This small molecule binds to this protein.
Small molecule (SMILES): CC(=O)N[C@@H]1[C@@H](O)[C@H](O)[C@@H](CO)O[C@H]1O

Binding-site contacts:
Ligand atom C8 contacts residue SER21 of chain 1.A at 3.5 Å.
Ligand atom C8 contacts residue PRO428 of chain 1.A at 3.9 Å (hydrophobic).
Ligand atom N2 contacts residue ASN430 of chain 1.A at 2.9 Å (h-bond).
Ligand atom O3 contacts residue PHE429 of chain 1.A at 4.5 Å.
Ligand atom N2 contacts residue PHE429 of chain 1.A at 3.5 Å.
Ligand atom C8 contacts residue ASN430 of chain 1.A at 4.0 Å.
Ligand atom C8 contacts residue PHE429 of chain 1.A at 2.9 Å (hydrophobic).
Ligand atom C3 contacts residue ASN430 of chain 1.A at 3.9 Å.
Ligand atom C1 contacts residue PHE429 of chain 1.A at 3.8 Å (hydrophobic).
Ligand atom O7 contacts residue ASN430 of chain 1.A at 2.4 Å (h-bond).
Ligand atom C7 contacts residue ASN430 of chain 1.A at 2.8 Å.
Ligand atom C5 contacts residue ASN430 of chain 1.A at 3.7 Å.
Ligand atom C3 contacts residue PHE429 of chain 1.A at 3.9 Å (hydrophobic).
Ligand atom C4 contacts residue ASN430 of chain 1.A at 4.3 Å.
Ligand atom C2 contacts residue ASN430 of chain 1.A at 2.6 Å.
Ligand atom C1 contacts residue ASN430 of chain 1.A at 1.5 Å.
Ligand atom O5 contacts residue ASN430 of chain 1.A at 2.5 Å (h-bond).
Ligand atom C7 contacts residue PHE429 of chain 1.A at 2.9 Å (hydrophobic).
Ligand atom C2 contacts residue PHE429 of chain 1.A at 4.0 Å (hydrophobic).
Ligand atom C7 contacts residue SER21 of chain 1.A at 4.5 Å.
Ligand atom O7 contacts residue PHE429 of chain 1.A at 3.2 Å (h-bond).

Sequence of chain 1.A:
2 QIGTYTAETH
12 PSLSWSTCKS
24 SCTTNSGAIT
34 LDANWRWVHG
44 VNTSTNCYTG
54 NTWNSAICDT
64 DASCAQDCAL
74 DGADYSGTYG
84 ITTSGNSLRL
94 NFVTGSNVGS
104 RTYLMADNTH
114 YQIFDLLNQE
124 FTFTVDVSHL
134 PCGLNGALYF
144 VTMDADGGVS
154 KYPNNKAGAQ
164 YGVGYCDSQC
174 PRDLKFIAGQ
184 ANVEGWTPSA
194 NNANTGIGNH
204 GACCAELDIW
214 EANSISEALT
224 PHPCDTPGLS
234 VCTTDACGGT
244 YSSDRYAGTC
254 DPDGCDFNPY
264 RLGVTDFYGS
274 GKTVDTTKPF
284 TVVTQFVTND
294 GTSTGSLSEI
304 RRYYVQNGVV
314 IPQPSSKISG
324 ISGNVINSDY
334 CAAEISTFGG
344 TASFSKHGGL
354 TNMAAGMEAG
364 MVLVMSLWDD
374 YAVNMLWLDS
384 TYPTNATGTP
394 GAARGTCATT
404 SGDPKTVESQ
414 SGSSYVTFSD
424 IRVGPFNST